Sequence of chain 5.A:
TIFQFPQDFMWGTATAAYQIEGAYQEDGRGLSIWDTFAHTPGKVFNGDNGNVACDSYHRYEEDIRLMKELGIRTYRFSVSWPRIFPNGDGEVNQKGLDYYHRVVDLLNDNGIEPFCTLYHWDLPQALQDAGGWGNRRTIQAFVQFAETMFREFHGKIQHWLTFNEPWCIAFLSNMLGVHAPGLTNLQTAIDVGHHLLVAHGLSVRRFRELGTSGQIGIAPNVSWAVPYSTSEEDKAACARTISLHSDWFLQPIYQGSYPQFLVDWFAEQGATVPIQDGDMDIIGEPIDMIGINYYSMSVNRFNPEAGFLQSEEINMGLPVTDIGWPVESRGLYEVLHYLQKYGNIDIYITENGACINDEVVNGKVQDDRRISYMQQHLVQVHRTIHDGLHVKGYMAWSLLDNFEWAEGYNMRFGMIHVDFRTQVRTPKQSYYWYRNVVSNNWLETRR

Binding-site contacts:
Ligand atom C6 contacts residue TYR295 of chain 5.A at 3.1 Å (hydrophobic).
Ligand atom O6 contacts residue GLU404 of chain 5.A at 2.7 Å (salt-bridge).
Ligand atom C3 contacts residue TRP405 of chain 5.A at 3.8 Å (hydrophobic).
Ligand atom O3 contacts residue TRP397 of chain 5.A at 3.8 Å.
Ligand atom F2 contacts residue GLU351 of chain 5.A at 2.5 Å.
Ligand atom O3 contacts residue GLN19 of chain 5.A at 2.6 Å (h-bond).
Ligand atom C5 contacts residue GLU351 of chain 5.A at 2.9 Å.
Ligand atom O5 contacts residue TYR295 of chain 5.A at 2.8 Å (h-bond).
Ligand atom C1 contacts residue GLU351 of chain 5.A at 1.4 Å.
Ligand atom F2 contacts residue HIS120 of chain 5.A at 3.0 Å.
Ligand atom O4 contacts residue TRP397 of chain 5.A at 3.3 Å.
Ligand atom C3 contacts residue TRP397 of chain 5.A at 3.6 Å (hydrophobic).
Ligand atom C4 contacts residue TRP397 of chain 5.A at 3.9 Å (hydrophobic).
Ligand atom O4 contacts residue TRP405 of chain 5.A at 3.6 Å.
Ligand atom C5 contacts residue TYR295 of chain 5.A at 2.9 Å (hydrophobic).
Ligand atom O5 contacts residue GLU351 of chain 5.A at 2.4 Å (salt-bridge).
Ligand atom C2 contacts residue GLU165 of chain 5.A at 3.5 Å.
Ligand atom F2 contacts residue ASN164 of chain 5.A at 2.8 Å.
Ligand atom C5 contacts residue TRP397 of chain 5.A at 3.6 Å (hydrophobic).
Ligand atom C6 contacts residue PHE413 of chain 5.A at 3.7 Å (hydrophobic).
Ligand atom C6 contacts residue GLU404 of chain 5.A at 3.5 Å.
Ligand atom C2 contacts residue GLU351 of chain 5.A at 2.1 Å.
Ligand atom C1 contacts residue TYR295 of chain 5.A at 3.5 Å (hydrophobic).
Ligand atom C2 contacts residue HIS120 of chain 5.A at 4.0 Å.
Ligand atom C4 contacts residue TRP405 of chain 5.A at 3.7 Å (hydrophobic).
Ligand atom C3 contacts residue GLN19 of chain 5.A at 3.7 Å.
Ligand atom C6 contacts residue TRP397 of chain 5.A at 4.0 Å (hydrophobic).
Ligand atom O3 contacts residue HIS120 of chain 5.A at 3.0 Å.
Ligand atom O6 contacts residue TRP325 of chain 5.A at 3.5 Å.
Ligand atom C4 contacts residue GLU404 of chain 5.A at 3.7 Å.
Ligand atom O4 contacts residue GLN19 of chain 5.A at 3.0 Å (h-bond).
Ligand atom C4 contacts residue GLU351 of chain 5.A at 3.4 Å.
Ligand atom C3 contacts residue HIS120 of chain 5.A at 4.0 Å.
Ligand atom F2 contacts residue ASN293 of chain 5.A at 4.0 Å.
Ligand atom C3 contacts residue GLU351 of chain 5.A at 2.6 Å.
Ligand atom O4 contacts residue GLU404 of chain 5.A at 2.7 Å (salt-bridge).
Ligand atom F2 contacts residue GLU165 of chain 5.A at 3.4 Å.
Ligand atom C1 contacts residue GLU165 of chain 5.A at 3.4 Å.
Ligand atom O3 contacts residue GLU351 of chain 5.A at 3.9 Å.
Ligand atom O3 contacts residue TRP405 of chain 5.A at 2.9 Å (h-bond).

A protein and the small-molecule ligand that binds it are described below.
Small molecule (SMILES): OC[C@H]1O[C@H](O)[C@H](F)[C@@H](O)[C@@H]1O